Binding-site contacts:
Ligand atom C12 contacts residue GLN150 of chain 2.A at 3.6 Å.
Ligand atom C14 contacts residue GLN150 of chain 2.A at 3.7 Å.
Ligand atom C18 contacts residue TYR156 of chain 2.A at 3.4 Å (hydrophobic).
Ligand atom C20 contacts residue HIS95 of chain 2.A at 4.3 Å.
Ligand atom C16 contacts residue HIS95 of chain 2.A at 3.5 Å.
Ligand atom C17 contacts residue HIS95 of chain 2.A at 3.2 Å.
Ligand atom O3 contacts residue HIS95 of chain 2.A at 3.7 Å.
Ligand atom C20 contacts residue TRP194 of chain 2.A at 3.9 Å (hydrophobic).
Ligand atom C4 contacts residue TRP194 of chain 2.A at 3.9 Å (hydrophobic).
Ligand atom C15 contacts residue GLN150 of chain 2.A at 3.5 Å.
Ligand atom C9 contacts residue GLN150 of chain 2.A at 3.3 Å.
Ligand atom C15 contacts residue VAL145 of chain 2.A at 4.2 Å (hydrophobic).
Ligand atom C15 contacts residue HIS95 of chain 2.A at 3.8 Å.
Ligand atom C2 contacts residue TRP194 of chain 2.A at 3.8 Å (hydrophobic).
Ligand atom C12 contacts residue HIS95 of chain 2.A at 4.2 Å.
Ligand atom C19 contacts residue HIS95 of chain 2.A at 3.8 Å.
Ligand atom C19 contacts residue LEU193 of chain 2.A at 3.8 Å (hydrophobic).
Ligand atom O1 contacts residue MET201 of chain 2.A at 3.3 Å.
Ligand atom C3 contacts residue LEU197 of chain 2.A at 3.5 Å (hydrophobic).
Ligand atom O3 contacts residue TYR156 of chain 2.A at 2.5 Å (h-bond).
Ligand atom C10 contacts residue GLN150 of chain 2.A at 3.9 Å.
Ligand atom C17 contacts residue TYR156 of chain 2.A at 3.5 Å (hydrophobic).
Ligand atom C21 contacts residue TRP194 of chain 2.A at 4.1 Å (hydrophobic).
Ligand atom C17 contacts residue NAD1 of chain 2.B at 3.8 Å.
Ligand atom C21 contacts residue HIS95 of chain 2.A at 4.1 Å.
Ligand atom C3 contacts residue TRP194 of chain 2.A at 4.0 Å (hydrophobic).
Ligand atom C14 contacts residue TYR255 of chain 3.A at 3.8 Å (hydrophobic).
Ligand atom O3 contacts residue LEU193 of chain 2.A at 4.2 Å.
Ligand atom C14 contacts residue ASN188 of chain 2.A at 4.2 Å.
Ligand atom C19 contacts residue NAD1 of chain 2.B at 3.6 Å.
Ligand atom C18 contacts residue HIS95 of chain 2.A at 3.6 Å.
Ligand atom O1 contacts residue THR207 of chain 2.A at 3.3 Å.
Ligand atom C18 contacts residue NAD1 of chain 2.B at 3.4 Å.
Ligand atom C20 contacts residue NAD1 of chain 2.B at 4.2 Å.
Ligand atom C19 contacts residue LEU197 of chain 2.A at 4.2 Å (hydrophobic).
Ligand atom C20 contacts residue LEU197 of chain 2.A at 3.7 Å (hydrophobic).
Ligand atom C7 contacts residue MET201 of chain 2.A at 4.0 Å (hydrophobic).
Ligand atom O3 contacts residue NAD1 of chain 2.B at 3.1 Å.
Ligand atom C4 contacts residue LEU197 of chain 2.A at 4.3 Å (hydrophobic).
Ligand atom C15 contacts residue TYR255 of chain 3.A at 4.2 Å (hydrophobic).

Sequence of chain 3.A:
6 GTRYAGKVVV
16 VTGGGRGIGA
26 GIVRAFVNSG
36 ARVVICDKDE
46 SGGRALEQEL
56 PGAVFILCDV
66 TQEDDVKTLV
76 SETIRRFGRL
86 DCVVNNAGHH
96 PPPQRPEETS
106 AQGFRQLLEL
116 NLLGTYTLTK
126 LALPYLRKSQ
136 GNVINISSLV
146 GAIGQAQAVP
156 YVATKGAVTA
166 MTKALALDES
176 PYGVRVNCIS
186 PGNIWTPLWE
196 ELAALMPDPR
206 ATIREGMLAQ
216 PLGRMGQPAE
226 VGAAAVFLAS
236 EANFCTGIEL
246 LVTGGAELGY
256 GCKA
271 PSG

Sequence of chain 2.A:
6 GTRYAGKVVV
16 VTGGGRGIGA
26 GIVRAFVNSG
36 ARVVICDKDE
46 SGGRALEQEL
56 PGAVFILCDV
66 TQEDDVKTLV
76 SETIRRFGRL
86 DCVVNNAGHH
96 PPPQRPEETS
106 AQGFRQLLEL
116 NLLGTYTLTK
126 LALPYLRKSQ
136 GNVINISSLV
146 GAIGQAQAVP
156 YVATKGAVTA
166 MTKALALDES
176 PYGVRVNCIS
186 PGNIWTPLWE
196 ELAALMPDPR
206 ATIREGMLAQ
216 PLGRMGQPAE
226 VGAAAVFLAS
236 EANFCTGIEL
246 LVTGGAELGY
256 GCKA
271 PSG

This protein binds this small molecule.
Small molecule (SMILES): C[C@]12CC[C@@H]3c4ccc(O)cc4CC[C@H]3[C@@H]1CCC2=O